Binding-site contacts:
Ligand atom C10 contacts residue ALA165 of chain 1.A at 3.8 Å (hydrophobic).
Ligand atom C4 contacts residue GLU37 of chain 1.A at 3.7 Å.
Ligand atom O5 contacts residue ARG74 of chain 1.A at 3.9 Å.
Ligand atom C14 contacts residue GLU37 of chain 1.A at 3.6 Å.
Ligand atom O3 contacts residue GLU196 of chain 1.A at 3.7 Å.
Ligand atom O1 contacts residue TYR323 of chain 1.A at 3.8 Å.
Ligand atom C16 contacts residue TRP97 of chain 1.A at 2.8 Å (hydrophobic).
Ligand atom C7 contacts residue SER98 of chain 1.A at 4.0 Å.
Ligand atom C5 contacts residue ARG36 of chain 1.A at 4.0 Å.
Ligand atom O2 contacts residue ARG211 of chain 1.A at 3.4 Å (salt-bridge).
Ligand atom C7 contacts residue ARG143 of chain 1.A at 3.7 Å.
Ligand atom O1 contacts residue ARG36 of chain 1.A at 3.2 Å (salt-bridge).
Ligand atom C13 contacts residue GLU196 of chain 1.A at 3.9 Å.
Ligand atom C3 contacts residue TYR323 of chain 1.A at 3.6 Å (hydrophobic).
Ligand atom O5 contacts residue ASP69 of chain 1.A at 3.5 Å.
Ligand atom C5 contacts residue TYR323 of chain 1.A at 3.1 Å (hydrophobic).
Ligand atom C16 contacts residue ASP69 of chain 1.A at 3.8 Å.
Ligand atom O2 contacts residue ARG289 of chain 1.A at 2.7 Å (salt-bridge).
Ligand atom C7 contacts residue TRP97 of chain 1.A at 3.8 Å (hydrophobic).
Ligand atom C16 contacts residue ARG74 of chain 1.A at 3.6 Å.
Ligand atom C1 contacts residue ASP69 of chain 1.A at 3.6 Å.
Ligand atom O3 contacts residue TYR323 of chain 1.A at 3.9 Å.
Ligand atom O1 contacts residue ARG289 of chain 1.A at 2.8 Å (salt-bridge).
Ligand atom O3 contacts residue GLU37 of chain 1.A at 3.0 Å.
Ligand atom C5 contacts residue ARG289 of chain 1.A at 3.4 Å.
Ligand atom C10 contacts residue ARG211 of chain 1.A at 3.7 Å.
Ligand atom O5 contacts residue TRP97 of chain 1.A at 4.0 Å.
Ligand atom C13 contacts residue TYR323 of chain 1.A at 3.5 Å (hydrophobic).
Ligand atom C10 contacts residue GLU195 of chain 1.A at 3.3 Å.
Ligand atom O3 contacts residue GLU146 of chain 1.A at 4.0 Å.
Ligand atom C16 contacts residue GLU37 of chain 1.A at 3.7 Å.
Ligand atom O2 contacts residue TYR323 of chain 1.A at 2.8 Å (h-bond).
Ligand atom O6 contacts residue TYR323 of chain 1.A at 3.5 Å (h-bond).
Ligand atom C3 contacts residue ASP69 of chain 1.A at 3.9 Å.
Ligand atom C16 contacts residue LEU52 of chain 1.A at 3.8 Å (hydrophobic).
Ligand atom C4 contacts residue ASP69 of chain 1.A at 3.3 Å.
Ligand atom O4 contacts residue ARG70 of chain 1.A at 3.1 Å (salt-bridge).
Ligand atom C4 contacts residue TYR323 of chain 1.A at 3.6 Å (hydrophobic).
Ligand atom C10 contacts residue ASN213 of chain 1.A at 4.0 Å.
Ligand atom O5 contacts residue GLU37 of chain 1.A at 3.9 Å.

This protein binds this small molecule.
Small molecule (SMILES): COC(=O)[C@@H]1C[C@H](C(=O)O)O[C@H]1[C@H](CC(C)C)NC(C)=O

Sequence of chain 1.A:
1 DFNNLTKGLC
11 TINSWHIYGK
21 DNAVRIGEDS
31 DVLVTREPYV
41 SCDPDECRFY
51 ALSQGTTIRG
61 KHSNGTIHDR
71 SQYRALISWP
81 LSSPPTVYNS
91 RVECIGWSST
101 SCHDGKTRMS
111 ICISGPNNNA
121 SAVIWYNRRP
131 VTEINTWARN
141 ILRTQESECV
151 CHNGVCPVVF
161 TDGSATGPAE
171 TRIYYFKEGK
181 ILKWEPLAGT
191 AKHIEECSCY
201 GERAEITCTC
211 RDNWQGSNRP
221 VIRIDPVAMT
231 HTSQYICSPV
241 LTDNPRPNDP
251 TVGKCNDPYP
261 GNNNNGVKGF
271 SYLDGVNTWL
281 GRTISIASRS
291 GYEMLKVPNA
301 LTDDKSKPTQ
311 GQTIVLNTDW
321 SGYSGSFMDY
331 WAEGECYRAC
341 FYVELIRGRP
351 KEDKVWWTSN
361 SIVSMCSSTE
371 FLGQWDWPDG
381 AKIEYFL